A protein and the small-molecule ligand that binds it are described below.
Small molecule (SMILES): Nc1ncnc2c1ncn2[C@@H]1O[C@H](COP(=O)(O)OP(=O)(O)OP(O)(O)=S)[C@@H](O)[C@H]1O

Sequence of chain 1.OA:
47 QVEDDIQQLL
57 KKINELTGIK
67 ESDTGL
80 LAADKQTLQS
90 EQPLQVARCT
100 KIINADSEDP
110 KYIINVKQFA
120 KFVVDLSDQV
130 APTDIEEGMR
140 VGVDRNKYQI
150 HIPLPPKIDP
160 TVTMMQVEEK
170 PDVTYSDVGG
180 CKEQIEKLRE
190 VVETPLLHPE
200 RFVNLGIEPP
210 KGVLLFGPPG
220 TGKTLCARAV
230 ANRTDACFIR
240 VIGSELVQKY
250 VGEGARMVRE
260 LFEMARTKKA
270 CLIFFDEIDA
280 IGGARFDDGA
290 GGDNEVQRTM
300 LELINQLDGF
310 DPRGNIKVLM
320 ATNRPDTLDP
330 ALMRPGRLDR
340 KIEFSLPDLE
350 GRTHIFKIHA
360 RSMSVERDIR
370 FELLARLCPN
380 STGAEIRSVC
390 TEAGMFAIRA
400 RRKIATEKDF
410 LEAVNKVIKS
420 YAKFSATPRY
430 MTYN

Sequence of chain 1.NA:
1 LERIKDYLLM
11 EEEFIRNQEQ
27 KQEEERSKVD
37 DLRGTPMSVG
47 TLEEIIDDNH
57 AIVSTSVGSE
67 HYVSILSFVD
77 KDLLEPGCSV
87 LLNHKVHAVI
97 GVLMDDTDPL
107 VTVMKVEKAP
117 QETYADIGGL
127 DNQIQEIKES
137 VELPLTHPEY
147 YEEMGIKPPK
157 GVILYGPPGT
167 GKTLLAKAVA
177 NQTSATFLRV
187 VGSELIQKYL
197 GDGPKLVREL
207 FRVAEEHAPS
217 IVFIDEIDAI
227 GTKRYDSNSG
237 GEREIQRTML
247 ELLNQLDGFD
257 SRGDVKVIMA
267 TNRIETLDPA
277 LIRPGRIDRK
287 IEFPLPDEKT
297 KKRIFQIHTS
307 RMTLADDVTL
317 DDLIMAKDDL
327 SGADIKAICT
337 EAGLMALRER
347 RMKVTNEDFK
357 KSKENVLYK

Binding-site contacts:
Ligand atom PB contacts residue THR223 of chain 1.OA at 3.5 Å.
Ligand atom O2A contacts residue THR223 of chain 1.OA at 3.0 Å (h-bond).
Ligand atom O2G contacts residue ARG282 of chain 1.NA at 3.3 Å (salt-bridge).
Ligand atom O3B contacts residue ARG279 of chain 1.NA at 3.2 Å (salt-bridge).
Ligand atom O3G contacts residue PRO218 of chain 1.OA at 3.3 Å.
Ligand atom O3B contacts residue LYS222 of chain 1.OA at 2.9 Å (salt-bridge).
Ligand atom O4' contacts residue ALA383 of chain 1.OA at 3.7 Å.
Ligand atom O1B contacts residue THR223 of chain 1.OA at 3.0 Å (h-bond).
Ligand atom O2B contacts residue LYS222 of chain 1.OA at 3.1 Å (salt-bridge).
Ligand atom N1 contacts residue ASP176 of chain 1.OA at 3.5 Å (salt-bridge).
Ligand atom O3G contacts residue ASN322 of chain 1.OA at 3.6 Å.
Ligand atom O2A contacts residue GLY221 of chain 1.OA at 3.2 Å.
Ligand atom O3G contacts residue LYS222 of chain 1.OA at 2.9 Å (salt-bridge).
Ligand atom PG contacts residue LYS222 of chain 1.OA at 3.3 Å.
Ligand atom N6 contacts residue THR220 of chain 1.OA at 3.6 Å (h-bond).
Ligand atom O2A contacts residue LYS222 of chain 1.OA at 3.0 Å (salt-bridge).
Ligand atom C5' contacts residue ARG279 of chain 1.NA at 3.7 Å.
Ligand atom N6 contacts residue ILE354 of chain 1.OA at 3.6 Å.
Ligand atom O3A contacts residue ARG279 of chain 1.NA at 3.2 Å (salt-bridge).
Ligand atom S1G contacts residue GLU276 of chain 1.OA at 3.3 Å (salt-bridge).
Ligand atom N7 contacts residue GLY219 of chain 1.OA at 3.6 Å.
Ligand atom O3A contacts residue GLY219 of chain 1.OA at 3.2 Å.
Ligand atom N7 contacts residue GLY221 of chain 1.OA at 3.5 Å (h-bond).
Ligand atom O3' contacts residue LEU224 of chain 1.OA at 3.3 Å.
Ligand atom O2G contacts residue ARG279 of chain 1.NA at 2.6 Å (salt-bridge).
Ligand atom N7 contacts residue THR220 of chain 1.OA at 3.0 Å (h-bond).
Ligand atom O1B contacts residue ARG279 of chain 1.NA at 2.8 Å (salt-bridge).
Ligand atom O2A contacts residue LEU224 of chain 1.OA at 3.5 Å (h-bond).
Ligand atom O3B contacts residue GLY219 of chain 1.OA at 2.8 Å (h-bond).
Ligand atom PB contacts residue ARG279 of chain 1.NA at 3.3 Å.
Ligand atom PB contacts residue LYS222 of chain 1.OA at 3.6 Å.
Ligand atom N1 contacts residue ILE354 of chain 1.OA at 3.4 Å.
Ligand atom O2' contacts residue ARG386 of chain 1.OA at 3.3 Å (salt-bridge).
Ligand atom O1A contacts residue THR223 of chain 1.OA at 3.3 Å.
Ligand atom C2 contacts residue ASP176 of chain 1.OA at 3.1 Å.
Ligand atom O1A contacts residue ASP253 of chain 1.NA at 3.7 Å.
Ligand atom C2 contacts residue ILE354 of chain 1.OA at 3.6 Å (hydrophobic).
Ligand atom PG contacts residue ARG279 of chain 1.NA at 3.4 Å.
Ligand atom O2B contacts residue THR223 of chain 1.OA at 2.9 Å (h-bond).
Ligand atom C8 contacts residue GLY219 of chain 1.OA at 3.4 Å.